Sequence of chain 1.A:
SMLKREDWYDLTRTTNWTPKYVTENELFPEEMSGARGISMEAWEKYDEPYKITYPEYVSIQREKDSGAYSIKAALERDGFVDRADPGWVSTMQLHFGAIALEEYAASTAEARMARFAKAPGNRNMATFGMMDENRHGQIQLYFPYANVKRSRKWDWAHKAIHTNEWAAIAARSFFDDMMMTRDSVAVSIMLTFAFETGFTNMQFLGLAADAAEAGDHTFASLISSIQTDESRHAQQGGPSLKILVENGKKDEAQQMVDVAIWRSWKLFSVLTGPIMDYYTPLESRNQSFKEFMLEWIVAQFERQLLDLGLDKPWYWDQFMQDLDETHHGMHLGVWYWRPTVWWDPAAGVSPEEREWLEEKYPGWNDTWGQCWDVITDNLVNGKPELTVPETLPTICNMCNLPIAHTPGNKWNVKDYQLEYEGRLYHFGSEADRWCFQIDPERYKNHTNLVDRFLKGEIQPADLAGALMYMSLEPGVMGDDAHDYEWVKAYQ

The small molecule below binds the protein below.
Small molecule (SMILES): O=C(O)CS

Binding-site contacts:
Ligand atom O contacts residue GLU231 of chain 1.A at 3.9 Å.
Ligand atom OXT contacts residue GLU231 of chain 1.A at 3.5 Å (salt-bridge).
Ligand atom C contacts residue FE1 of chain 1.E at 3.2 Å.
Ligand atom CA contacts residue GLU197 of chain 1.A at 3.8 Å.
Ligand atom S2 contacts residue GLU103 of chain 1.A at 4.4 Å.
Ligand atom S2 contacts residue PHE196 of chain 1.A at 4.1 Å.
Ligand atom CA contacts residue ALA107 of chain 1.A at 3.9 Å (hydrophobic).
Ligand atom C contacts residue OH1 of chain 1.F at 3.6 Å.
Ligand atom O contacts residue PHE196 of chain 1.A at 4.4 Å.
Ligand atom OXT contacts residue FE1 of chain 1.D at 2.1 Å.
Ligand atom C contacts residue GLU104 of chain 1.A at 3.4 Å.
Ligand atom OXT contacts residue GLU104 of chain 1.A at 3.0 Å (salt-bridge).
Ligand atom S2 contacts residue GLU104 of chain 1.A at 4.3 Å.
Ligand atom OXT contacts residue HIS137 of chain 1.A at 4.2 Å.
Ligand atom CA contacts residue FE1 of chain 1.E at 4.3 Å.
Ligand atom O contacts residue OH1 of chain 1.F at 4.0 Å.
Ligand atom C contacts residue FE1 of chain 1.D at 3.0 Å.
Ligand atom CA contacts residue GLU134 of chain 1.A at 3.8 Å.
Ligand atom OXT contacts residue FE1 of chain 1.E at 2.2 Å.
Ligand atom O contacts residue FE1 of chain 1.D at 3.6 Å.
Ligand atom C contacts residue GLU197 of chain 1.A at 3.4 Å.
Ligand atom OXT contacts residue GLU134 of chain 1.A at 2.7 Å (salt-bridge).
Ligand atom O contacts residue THR201 of chain 1.A at 4.1 Å.
Ligand atom C contacts residue GLU231 of chain 1.A at 4.0 Å.
Ligand atom CA contacts residue FE1 of chain 1.D at 3.9 Å.
Ligand atom OXT contacts residue GLU197 of chain 1.A at 3.1 Å (salt-bridge).
Ligand atom O contacts residue FE1 of chain 1.E at 3.7 Å.
Ligand atom CA contacts residue GLU104 of chain 1.A at 3.9 Å.
Ligand atom OXT contacts residue HIS234 of chain 1.A at 4.2 Å.
Ligand atom S2 contacts residue PHE176 of chain 1.A at 3.5 Å.
Ligand atom OXT contacts residue OH1 of chain 1.F at 2.6 Å (h-bond).
Ligand atom O contacts residue GLU104 of chain 1.A at 3.9 Å.
Ligand atom O contacts residue GLU197 of chain 1.A at 4.0 Å.
Ligand atom C contacts residue GLU134 of chain 1.A at 3.6 Å.